Binding-site contacts:
Ligand atom O1P contacts residue LYS78 of chain 1.A at 2.8 Å (salt-bridge).
Ligand atom N3 contacts residue TYR109 of chain 1.A at 3.2 Å.
Ligand atom O3' contacts residue LYS78 of chain 1.A at 3.6 Å (salt-bridge).
Ligand atom C4 contacts residue LEU83 of chain 1.A at 3.7 Å (hydrophobic).
Ligand atom C5M contacts residue ARG35 of chain 1.A at 3.7 Å.
Ligand atom C5' contacts residue TYR107 of chain 1.A at 3.4 Å (hydrophobic).
Ligand atom O6P contacts residue GLU43 of chain 1.A at 4.0 Å.
Ligand atom P1 contacts residue TYR79 of chain 1.A at 3.7 Å.
Ligand atom C5M contacts residue TYR107 of chain 1.A at 3.6 Å (hydrophobic).
Ligand atom C5M contacts residue LEU36 of chain 1.A at 4.1 Å (hydrophobic).
Ligand atom O5' contacts residue ARG81 of chain 1.A at 3.2 Å (salt-bridge).
Ligand atom O2 contacts residue ASP77 of chain 1.A at 3.9 Å.
Ligand atom C4 contacts residue TYR109 of chain 1.A at 3.4 Å (hydrophobic).
Ligand atom P2 contacts residue CA1 of chain 1.C at 4.0 Å.
Ligand atom O4 contacts residue TYR109 of chain 1.A at 3.5 Å.
Ligand atom O2 contacts residue TYR109 of chain 1.A at 3.8 Å.
Ligand atom C2' contacts residue TYR107 of chain 1.A at 4.1 Å (hydrophobic).
Ligand atom C2' contacts residue TYR109 of chain 1.A at 3.7 Å (hydrophobic).
Ligand atom O4P contacts residue ASP40 of chain 1.A at 3.2 Å (salt-bridge).
Ligand atom P1 contacts residue LYS78 of chain 1.A at 3.9 Å.
Ligand atom O5P contacts residue CA1 of chain 1.C at 4.1 Å.
Ligand atom O5' contacts residue ARG35 of chain 1.A at 3.7 Å.
Ligand atom O1P contacts residue TYR79 of chain 1.A at 3.4 Å (h-bond).
Ligand atom O5P contacts residue ARG81 of chain 1.A at 2.9 Å (salt-bridge).
Ligand atom N1 contacts residue TYR109 of chain 1.A at 4.0 Å.
Ligand atom P2 contacts residue ARG35 of chain 1.A at 3.6 Å.
Ligand atom O2P contacts residue TYR79 of chain 1.A at 2.9 Å (h-bond).
Ligand atom O4P contacts residue TYR107 of chain 1.A at 3.9 Å.
Ligand atom P2 contacts residue ARG81 of chain 1.A at 4.0 Å.
Ligand atom O4' contacts residue ARG81 of chain 1.A at 3.0 Å (salt-bridge).
Ligand atom C5 contacts residue TYR107 of chain 1.A at 4.0 Å (hydrophobic).
Ligand atom C2 contacts residue ASP77 of chain 1.A at 4.0 Å.
Ligand atom O4 contacts residue LEU83 of chain 1.A at 3.7 Å.
Ligand atom O4P contacts residue ARG35 of chain 1.A at 2.8 Å (salt-bridge).
Ligand atom N3 contacts residue LEU83 of chain 1.A at 3.9 Å.
Ligand atom O5P contacts residue ARG35 of chain 1.A at 3.0 Å (salt-bridge).
Ligand atom C4' contacts residue ARG81 of chain 1.A at 3.9 Å.
Ligand atom O4P contacts residue CA1 of chain 1.C at 3.2 Å.
Ligand atom C2 contacts residue TYR109 of chain 1.A at 3.6 Å (hydrophobic).
Ligand atom C3' contacts residue TYR107 of chain 1.A at 4.0 Å (hydrophobic).

A small-molecule ligand and the protein it binds are described below.
Small molecule (SMILES): Cc1cn([C@H]2C[C@H](OP(=O)(O)O)[C@@H](COP(=O)(O)O)O2)c(=O)[nH]c1=O

Sequence of chain 1.A:
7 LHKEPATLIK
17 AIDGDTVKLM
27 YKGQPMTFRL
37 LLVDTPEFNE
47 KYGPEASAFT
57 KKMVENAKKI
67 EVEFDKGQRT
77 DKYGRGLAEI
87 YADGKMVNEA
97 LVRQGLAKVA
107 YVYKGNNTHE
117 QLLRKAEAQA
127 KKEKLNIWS